This small molecule binds to this protein.
Small molecule (SMILES): O=C(CO)[C@H](O)[C@H](O)COP(=O)(O)O

Sequence of chain 1.A:
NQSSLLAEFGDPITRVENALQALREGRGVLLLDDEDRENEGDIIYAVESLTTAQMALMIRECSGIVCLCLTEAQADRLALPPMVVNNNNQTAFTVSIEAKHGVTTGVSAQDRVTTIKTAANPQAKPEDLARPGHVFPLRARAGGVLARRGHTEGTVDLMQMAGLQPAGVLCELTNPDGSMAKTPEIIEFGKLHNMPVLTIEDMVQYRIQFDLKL

Binding-site contacts:
Ligand atom O10 contacts residue ARG170 of chain 1.A at 3.0 Å (salt-bridge).
Ligand atom P9 contacts residue ARG170 of chain 1.A at 3.8 Å.
Ligand atom O11 contacts residue GLY172 of chain 1.A at 3.6 Å.
Ligand atom O12 contacts residue GLY172 of chain 1.A at 3.5 Å.
Ligand atom C5 contacts residue GLU194 of chain 1.A at 3.0 Å.
Ligand atom C3 contacts residue HIS156 of chain 1.B at 3.4 Å.
Ligand atom C2 contacts residue GLU194 of chain 1.A at 3.6 Å.
Ligand atom O10 contacts residue THR113 of chain 1.A at 3.2 Å (h-bond).
Ligand atom O1 contacts residue PHE115 of chain 1.A at 2.9 Å.
Ligand atom O14 contacts residue ASP62 of chain 1.A at 3.0 Å (salt-bridge).
Ligand atom O14 contacts residue HIS173 of chain 1.A at 3.1 Å (h-bond).
Ligand atom O13 contacts residue GLU194 of chain 1.A at 3.5 Å (salt-bridge).
Ligand atom P9 contacts residue ARG57 of chain 1.A at 3.7 Å.
Ligand atom O12 contacts residue GLU58 of chain 1.A at 3.4 Å (salt-bridge).
Ligand atom O13 contacts residue GLU58 of chain 1.A at 3.4 Å (salt-bridge).
Ligand atom C2 contacts residue CYS87 of chain 1.A at 3.5 Å (hydrophobic).
Ligand atom O1 contacts residue GLU194 of chain 1.A at 3.9 Å.
Ligand atom P9 contacts residue THR174 of chain 1.A at 3.8 Å.
Ligand atom O11 contacts residue THR174 of chain 1.A at 2.6 Å (h-bond).
Ligand atom O12 contacts residue HIS173 of chain 1.A at 2.8 Å (h-bond).
Ligand atom O8 contacts residue HIS173 of chain 1.A at 3.8 Å.
Ligand atom O11 contacts residue HIS173 of chain 1.A at 3.4 Å (h-bond).
Ligand atom C7 contacts residue GLU58 of chain 1.A at 3.9 Å.
Ligand atom O12 contacts residue ARG57 of chain 1.A at 2.9 Å (salt-bridge).
Ligand atom O10 contacts residue GLU58 of chain 1.A at 3.1 Å (salt-bridge).
Ligand atom C2 contacts residue PHE115 of chain 1.A at 3.8 Å (hydrophobic).
Ligand atom O10 contacts residue ARG57 of chain 1.A at 3.2 Å (salt-bridge).
Ligand atom O4 contacts residue PHE115 of chain 1.A at 3.8 Å.
Ligand atom O8 contacts residue THR174 of chain 1.A at 3.6 Å.
Ligand atom O11 contacts residue ARG170 of chain 1.A at 2.8 Å (salt-bridge).
Ligand atom O4 contacts residue HIS156 of chain 1.B at 3.0 Å (h-bond).
Ligand atom C3 contacts residue GLU194 of chain 1.A at 3.4 Å.
Ligand atom O1 contacts residue HIS156 of chain 1.B at 2.9 Å (h-bond).
Ligand atom C7 contacts residue THR113 of chain 1.A at 4.0 Å.
Ligand atom O1 contacts residue CYS87 of chain 1.A at 3.4 Å (h-bond).
Ligand atom O14 contacts residue GLU58 of chain 1.A at 3.4 Å (salt-bridge).
Ligand atom P9 contacts residue HIS173 of chain 1.A at 3.6 Å.
Ligand atom P9 contacts residue GLU58 of chain 1.A at 3.7 Å.
Ligand atom C2 contacts residue HIS156 of chain 1.B at 3.8 Å.
Ligand atom O4 contacts residue THR113 of chain 1.A at 3.8 Å.

Sequence of chain 1.B:
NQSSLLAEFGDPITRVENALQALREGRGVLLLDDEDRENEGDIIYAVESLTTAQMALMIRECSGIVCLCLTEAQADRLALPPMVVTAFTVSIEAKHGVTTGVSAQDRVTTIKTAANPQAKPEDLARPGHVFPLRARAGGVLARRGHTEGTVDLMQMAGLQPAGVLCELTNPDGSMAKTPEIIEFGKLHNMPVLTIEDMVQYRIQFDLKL